Binding-site contacts:
Ligand atom O3 contacts residue TYR89 of chain 60.B at 3.6 Å.
Ligand atom C4 contacts residue MET109 of chain 60.B at 3.8 Å (hydrophobic).
Ligand atom O1 contacts residue PHE214 of chain 60.B at 3.8 Å.
Ligand atom O2 contacts residue VAL173 of chain 60.B at 3.4 Å.
Ligand atom C21 contacts residue SER105 of chain 60.B at 3.8 Å.
Ligand atom C13 contacts residue MET109 of chain 60.B at 3.4 Å (hydrophobic).
Ligand atom C8 contacts residue MET109 of chain 60.B at 3.4 Å (hydrophobic).
Ligand atom C7 contacts residue MET109 of chain 60.B at 3.3 Å (hydrophobic).
Ligand atom C9 contacts residue PHE214 of chain 60.B at 3.7 Å (hydrophobic).
Ligand atom C12 contacts residue PHE111 of chain 60.B at 3.8 Å (hydrophobic).
Ligand atom C3 contacts residue MET109 of chain 60.B at 3.7 Å (hydrophobic).
Ligand atom C12 contacts residue ILE87 of chain 60.B at 3.8 Å (hydrophobic).
Ligand atom C13 contacts residue PHE111 of chain 60.B at 3.7 Å (hydrophobic).
Ligand atom O1 contacts residue MET109 of chain 60.B at 3.7 Å.
Ligand atom C19 contacts residue LEU217 of chain 60.B at 3.8 Å (hydrophobic).
Ligand atom C16 contacts residue TYR136 of chain 60.B at 3.8 Å (hydrophobic).
Ligand atom C13 contacts residue ILE87 of chain 60.B at 3.7 Å (hydrophobic).
Ligand atom C20 contacts residue LEU217 of chain 60.B at 3.8 Å (hydrophobic).
Ligand atom CL2 contacts residue ILE25 of chain 59.E at 3.4 Å.
Ligand atom C1 contacts residue TYR182 of chain 60.B at 3.8 Å (hydrophobic).
Ligand atom C5 contacts residue TYR89 of chain 60.B at 3.5 Å (hydrophobic).
Ligand atom C17 contacts residue TYR136 of chain 60.B at 3.7 Å (hydrophobic).
Ligand atom O3 contacts residue PHE107 of chain 60.B at 3.6 Å.
Ligand atom CL2 contacts residue TYR136 of chain 60.B at 3.6 Å.
Ligand atom C14 contacts residue TYR136 of chain 60.B at 3.5 Å (hydrophobic).
Ligand atom C17 contacts residue ALA24 of chain 59.E at 3.7 Å (hydrophobic).
Ligand atom C16 contacts residue ALA24 of chain 59.E at 3.8 Å (hydrophobic).
Ligand atom CL3 contacts residue PHE111 of chain 60.B at 3.8 Å.
Ligand atom C7 contacts residue PHE214 of chain 60.B at 3.5 Å (hydrophobic).
Ligand atom C20 contacts residue ILE171 of chain 60.B at 3.8 Å (hydrophobic).
Ligand atom C21 contacts residue TYR182 of chain 60.B at 3.8 Å (hydrophobic).
Ligand atom C10 contacts residue TYR136 of chain 60.B at 3.5 Å (hydrophobic).
Ligand atom C6 contacts residue TYR89 of chain 60.B at 3.7 Å (hydrophobic).
Ligand atom C11 contacts residue ILE87 of chain 60.B at 3.8 Å (hydrophobic).
Ligand atom CL3 contacts residue LEU217 of chain 60.B at 3.8 Å.
Ligand atom O1 contacts residue ILE87 of chain 60.B at 3.7 Å.
Ligand atom C9 contacts residue VAL176 of chain 60.B at 3.6 Å (hydrophobic).
Ligand atom C21 contacts residue HIS184 of chain 60.B at 3.6 Å.
Ligand atom C2 contacts residue PHE214 of chain 60.B at 3.6 Å (hydrophobic).
Ligand atom CL2 contacts residue ALA24 of chain 59.E at 3.5 Å.

Sequence of chain 60.B:
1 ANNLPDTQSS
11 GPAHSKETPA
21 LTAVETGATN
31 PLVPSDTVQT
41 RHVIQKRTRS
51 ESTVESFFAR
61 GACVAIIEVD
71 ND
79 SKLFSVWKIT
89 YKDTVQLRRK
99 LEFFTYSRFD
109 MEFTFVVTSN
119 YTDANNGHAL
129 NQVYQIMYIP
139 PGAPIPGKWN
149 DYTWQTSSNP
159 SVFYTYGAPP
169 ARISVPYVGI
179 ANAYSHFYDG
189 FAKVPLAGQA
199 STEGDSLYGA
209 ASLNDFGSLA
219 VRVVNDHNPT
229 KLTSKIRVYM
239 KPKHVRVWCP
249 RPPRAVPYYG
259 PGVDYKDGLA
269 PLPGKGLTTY

This small molecule binds to this protein.
Small molecule (SMILES): COc1ccc(OCc2ccc(COc3c(Cl)cccc3Cl)cc2)c(Cl)c1

Sequence of chain 59.E:
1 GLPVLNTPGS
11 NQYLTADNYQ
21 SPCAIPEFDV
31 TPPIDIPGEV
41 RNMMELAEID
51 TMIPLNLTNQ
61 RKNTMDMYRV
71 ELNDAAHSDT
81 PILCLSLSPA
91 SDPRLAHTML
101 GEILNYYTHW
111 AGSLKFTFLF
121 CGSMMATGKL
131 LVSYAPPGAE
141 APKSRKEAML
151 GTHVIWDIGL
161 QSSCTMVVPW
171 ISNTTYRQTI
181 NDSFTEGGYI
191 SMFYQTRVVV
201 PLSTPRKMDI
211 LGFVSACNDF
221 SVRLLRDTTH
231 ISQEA